Sequence of chain 1.A:
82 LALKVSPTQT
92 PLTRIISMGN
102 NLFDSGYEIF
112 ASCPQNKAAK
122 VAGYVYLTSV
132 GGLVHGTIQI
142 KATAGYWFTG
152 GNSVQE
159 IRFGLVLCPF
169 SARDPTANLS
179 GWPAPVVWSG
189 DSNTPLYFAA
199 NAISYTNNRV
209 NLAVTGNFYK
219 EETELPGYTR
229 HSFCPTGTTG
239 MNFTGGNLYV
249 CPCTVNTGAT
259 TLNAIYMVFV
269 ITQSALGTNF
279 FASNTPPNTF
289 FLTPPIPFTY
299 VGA

Sequence of chain 1.B:
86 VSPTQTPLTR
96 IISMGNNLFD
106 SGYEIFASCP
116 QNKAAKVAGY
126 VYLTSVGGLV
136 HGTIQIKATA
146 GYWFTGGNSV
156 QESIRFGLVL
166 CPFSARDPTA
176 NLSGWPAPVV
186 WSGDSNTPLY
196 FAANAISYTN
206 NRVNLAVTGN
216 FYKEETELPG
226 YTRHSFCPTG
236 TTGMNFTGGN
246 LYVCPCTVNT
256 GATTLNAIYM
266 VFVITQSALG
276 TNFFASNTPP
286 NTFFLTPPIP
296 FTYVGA

This protein binds this small molecule.
Small molecule (SMILES): NC(=O)CC[C@H](N)C(=O)O

Binding-site contacts:
Ligand atom N contacts residue ALA301 of chain 1.A at 2.3 Å (h-bond).
Ligand atom OE1 contacts residue TYR127 of chain 1.B at 3.8 Å.
Ligand atom CD contacts residue TYR127 of chain 1.B at 4.0 Å (hydrophobic).
Ligand atom CD contacts residue ASN199 of chain 1.A at 4.0 Å.
Ligand atom CD contacts residue GLY300 of chain 1.A at 4.3 Å.
Ligand atom OE1 contacts residue ASN199 of chain 1.A at 4.5 Å.
Ligand atom CB contacts residue ALA301 of chain 1.A at 3.2 Å (hydrophobic).
Ligand atom NE2 contacts residue TYR127 of chain 1.B at 3.8 Å.
Ligand atom CA contacts residue ALA301 of chain 1.A at 3.2 Å (hydrophobic).
Ligand atom CD contacts residue ALA301 of chain 1.A at 4.2 Å (hydrophobic).
Ligand atom CG contacts residue GLY300 of chain 1.A at 4.0 Å.
Ligand atom CG contacts residue ASN199 of chain 1.A at 4.0 Å.
Ligand atom NE2 contacts residue GLY300 of chain 1.A at 3.7 Å.
Ligand atom NE2 contacts residue ASN199 of chain 1.A at 4.2 Å.
Ligand atom NE2 contacts residue GLY133 of chain 1.A at 3.3 Å (h-bond).
Ligand atom NE2 contacts residue ALA301 of chain 1.A at 4.5 Å.
Ligand atom CG contacts residue ALA301 of chain 1.A at 2.9 Å (hydrophobic).
Ligand atom NE2 contacts residue VAL299 of chain 1.A at 3.7 Å.
Ligand atom CB contacts residue ASN199 of chain 1.A at 4.4 Å.
Ligand atom CD contacts residue GLY133 of chain 1.A at 4.4 Å.